Sequence of chain 1.A:
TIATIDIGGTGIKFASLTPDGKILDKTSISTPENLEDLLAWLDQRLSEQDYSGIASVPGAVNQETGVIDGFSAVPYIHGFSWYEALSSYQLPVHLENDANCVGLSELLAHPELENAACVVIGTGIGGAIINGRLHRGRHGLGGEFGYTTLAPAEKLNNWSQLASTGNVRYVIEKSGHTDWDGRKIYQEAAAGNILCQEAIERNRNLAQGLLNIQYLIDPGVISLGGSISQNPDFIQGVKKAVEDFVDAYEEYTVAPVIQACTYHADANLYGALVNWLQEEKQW

The small molecule below binds the protein below.
Small molecule (SMILES): OC[C@H]1O[C@@](CO)(O[C@H]2O[C@H](CO)[C@@H](O)[C@H](O)[C@H]2O)[C@@H](O)[C@@H]1O

Binding-site contacts:
Ligand atom O4 contacts residue SER92 of chain 1.A at 3.6 Å.
Ligand atom C3 contacts residue LEU96 of chain 1.A at 4.2 Å (hydrophobic).
Ligand atom O5 contacts residue PRO97 of chain 1.A at 4.5 Å.
Ligand atom O1 contacts residue LEU96 of chain 1.A at 3.7 Å.
Ligand atom O4 contacts residue LEU96 of chain 1.A at 3.9 Å.
Ligand atom C5 contacts residue PRO97 of chain 1.A at 4.4 Å (hydrophobic).
Ligand atom O3 contacts residue SER92 of chain 1.A at 3.1 Å.
Ligand atom O1 contacts residue GLN95 of chain 1.A at 3.5 Å.
Ligand atom C2 contacts residue LEU96 of chain 1.A at 4.4 Å (hydrophobic).
Ligand atom O6 contacts residue LEU96 of chain 1.A at 4.1 Å.
Ligand atom C5 contacts residue VAL98 of chain 1.A at 4.0 Å (hydrophobic).
Ligand atom C3 contacts residue SER92 of chain 1.A at 3.8 Å.
Ligand atom C4 contacts residue LEU96 of chain 1.A at 4.1 Å (hydrophobic).
Ligand atom O6 contacts residue VAL98 of chain 1.A at 2.9 Å (h-bond).
Ligand atom C5 contacts residue LEU96 of chain 1.A at 3.3 Å (hydrophobic).
Ligand atom O1 contacts residue PRO97 of chain 1.A at 4.5 Å.
Ligand atom C6 contacts residue VAL98 of chain 1.A at 3.8 Å (hydrophobic).
Ligand atom O4 contacts residue VAL98 of chain 1.A at 3.4 Å.
Ligand atom C3 contacts residue TYR88 of chain 1.A at 4.3 Å (hydrophobic).
Ligand atom O6 contacts residue PRO97 of chain 1.A at 3.5 Å.
Ligand atom O4 contacts residue TYR88 of chain 1.A at 2.7 Å (h-bond).
Ligand atom C4 contacts residue TYR88 of chain 1.A at 3.4 Å (hydrophobic).
Ligand atom C4 contacts residue VAL98 of chain 1.A at 4.3 Å (hydrophobic).
Ligand atom O4 contacts residue LEU91 of chain 1.A at 3.9 Å.
Ligand atom O5 contacts residue LEU96 of chain 1.A at 3.7 Å.
Ligand atom C6 contacts residue LEU96 of chain 1.A at 4.2 Å (hydrophobic).
Ligand atom C1 contacts residue GLN95 of chain 1.A at 4.4 Å.
Ligand atom C4 contacts residue SER92 of chain 1.A at 4.2 Å.
Ligand atom O3 contacts residue TYR88 of chain 1.A at 4.1 Å.
Ligand atom C6 contacts residue TYR88 of chain 1.A at 4.1 Å (hydrophobic).
Ligand atom C6 contacts residue TYR88 of chain 1.A at 4.0 Å (hydrophobic).